Sequence of chain 1.O:
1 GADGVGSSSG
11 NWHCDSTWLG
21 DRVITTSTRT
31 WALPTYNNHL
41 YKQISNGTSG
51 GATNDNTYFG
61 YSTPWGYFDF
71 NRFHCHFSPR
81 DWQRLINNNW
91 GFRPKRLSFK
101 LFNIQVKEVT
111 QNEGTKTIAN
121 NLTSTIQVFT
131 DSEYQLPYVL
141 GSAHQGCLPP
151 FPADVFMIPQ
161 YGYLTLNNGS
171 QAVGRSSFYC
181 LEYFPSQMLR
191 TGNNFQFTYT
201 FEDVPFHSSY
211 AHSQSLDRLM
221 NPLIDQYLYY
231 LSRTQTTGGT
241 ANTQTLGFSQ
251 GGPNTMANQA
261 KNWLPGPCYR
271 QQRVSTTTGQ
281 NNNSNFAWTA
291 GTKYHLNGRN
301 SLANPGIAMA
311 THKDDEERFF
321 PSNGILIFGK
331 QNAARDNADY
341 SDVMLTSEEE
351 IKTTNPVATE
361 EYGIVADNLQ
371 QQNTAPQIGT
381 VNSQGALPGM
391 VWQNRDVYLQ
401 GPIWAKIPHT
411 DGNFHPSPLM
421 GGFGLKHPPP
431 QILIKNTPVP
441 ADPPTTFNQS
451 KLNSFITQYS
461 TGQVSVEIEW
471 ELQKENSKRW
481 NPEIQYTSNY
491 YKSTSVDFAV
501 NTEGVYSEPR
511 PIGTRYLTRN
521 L

This small molecule binds to this protein.
Small molecule (SMILES): Nc1ncnc2c1ncn2[C@H]1C[C@H](O)[C@@H](COP(=O)(O)O)O1

Binding-site contacts:
Ligand atom N1 contacts residue PRO416 of chain 1.O at 3.1 Å (h-bond).
Ligand atom N6 contacts residue PRO416 of chain 1.O at 4.3 Å.
Ligand atom C5' contacts residue DC1 of chain 1.KC at 3.1 Å.
Ligand atom N1 contacts residue VAL204 of chain 1.O at 4.4 Å.
Ligand atom N6 contacts residue ASN394 of chain 1.O at 4.0 Å.
Ligand atom N6 contacts residue PRO205 of chain 1.O at 3.9 Å.
Ligand atom C8 contacts residue PRO205 of chain 1.O at 4.3 Å (hydrophobic).
Ligand atom C2' contacts residue HIS415 of chain 1.O at 4.3 Å.
Ligand atom N7 contacts residue HIS415 of chain 1.O at 3.6 Å.
Ligand atom C4 contacts residue PRO205 of chain 1.O at 4.2 Å (hydrophobic).
Ligand atom C2 contacts residue PRO416 of chain 1.O at 3.1 Å (hydrophobic).
Ligand atom N3 contacts residue PRO416 of chain 1.O at 3.5 Å.
Ligand atom C4' contacts residue DC1 of chain 1.KC at 4.5 Å.
Ligand atom C6 contacts residue PRO205 of chain 1.O at 3.7 Å (hydrophobic).
Ligand atom OP1 contacts residue DC1 of chain 1.KC at 2.5 Å (h-bond).
Ligand atom N9 contacts residue PRO416 of chain 1.O at 4.4 Å.
Ligand atom C5 contacts residue PRO205 of chain 1.O at 3.6 Å (hydrophobic).
Ligand atom N1 contacts residue GLY424 of chain 1.O at 4.1 Å.
Ligand atom C5 contacts residue HIS415 of chain 1.O at 4.4 Å.
Ligand atom C5 contacts residue PRO416 of chain 1.O at 4.2 Å (hydrophobic).
Ligand atom N1 contacts residue PRO205 of chain 1.O at 4.4 Å.
Ligand atom O5' contacts residue DC1 of chain 1.KC at 2.5 Å (h-bond).
Ligand atom N9 contacts residue HIS415 of chain 1.O at 4.3 Å.
Ligand atom C4 contacts residue PRO416 of chain 1.O at 4.1 Å (hydrophobic).
Ligand atom P contacts residue DC1 of chain 1.KC at 1.6 Å.
Ligand atom C1' contacts residue PRO416 of chain 1.O at 4.3 Å (hydrophobic).
Ligand atom C6 contacts residue PRO416 of chain 1.O at 3.7 Å (hydrophobic).
Ligand atom OP2 contacts residue DC1 of chain 1.KC at 2.5 Å (h-bond).
Ligand atom N6 contacts residue SER417 of chain 1.O at 4.3 Å.
Ligand atom C8 contacts residue HIS415 of chain 1.O at 3.6 Å.
Ligand atom C2 contacts residue GLY424 of chain 1.O at 4.2 Å.
Ligand atom N7 contacts residue PRO205 of chain 1.O at 3.7 Å.